This protein binds this small molecule.
Small molecule (SMILES): Nc1ncnc2c1ncn2[C@H]1C[C@H](O)[C@@H](COP(=O)(O)O)O1

Sequence of chain 1.HA:
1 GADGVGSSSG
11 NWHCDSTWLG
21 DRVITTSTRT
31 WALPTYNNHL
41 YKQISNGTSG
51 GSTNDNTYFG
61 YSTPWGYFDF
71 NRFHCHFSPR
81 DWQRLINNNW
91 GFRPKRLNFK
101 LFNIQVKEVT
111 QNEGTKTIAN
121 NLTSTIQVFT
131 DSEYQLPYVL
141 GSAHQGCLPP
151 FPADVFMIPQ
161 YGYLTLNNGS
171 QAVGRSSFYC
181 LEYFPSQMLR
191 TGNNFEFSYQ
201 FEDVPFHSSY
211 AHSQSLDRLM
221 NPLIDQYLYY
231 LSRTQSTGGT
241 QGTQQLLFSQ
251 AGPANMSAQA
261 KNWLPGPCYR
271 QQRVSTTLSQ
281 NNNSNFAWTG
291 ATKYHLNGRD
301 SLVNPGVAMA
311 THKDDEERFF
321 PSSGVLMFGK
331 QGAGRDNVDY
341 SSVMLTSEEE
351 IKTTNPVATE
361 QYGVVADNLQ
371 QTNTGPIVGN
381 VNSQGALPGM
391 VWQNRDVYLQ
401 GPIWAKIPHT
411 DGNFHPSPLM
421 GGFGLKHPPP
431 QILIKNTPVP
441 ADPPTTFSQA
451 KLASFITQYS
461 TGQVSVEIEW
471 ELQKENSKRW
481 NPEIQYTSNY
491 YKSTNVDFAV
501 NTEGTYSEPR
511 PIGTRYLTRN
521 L

Binding-site contacts:
Ligand atom N1 contacts residue GLY424 of chain 1.FA at 3.9 Å.
Ligand atom C8 contacts residue PRO416 of chain 1.FA at 4.5 Å (hydrophobic).
Ligand atom C8 contacts residue HIS415 of chain 1.FA at 3.3 Å.
Ligand atom C6 contacts residue PRO416 of chain 1.FA at 2.9 Å (hydrophobic).
Ligand atom C5 contacts residue HIS415 of chain 1.FA at 4.3 Å.
Ligand atom N6 contacts residue SER417 of chain 1.FA at 3.5 Å.
Ligand atom C2 contacts residue PRO205 of chain 1.FA at 4.0 Å (hydrophobic).
Ligand atom C5 contacts residue PRO416 of chain 1.FA at 3.2 Å (hydrophobic).
Ligand atom N7 contacts residue HIS415 of chain 1.FA at 3.0 Å (h-bond).
Ligand atom N1 contacts residue PRO416 of chain 1.FA at 3.4 Å (h-bond).
Ligand atom OP2 contacts residue DC1 of chain 1.SD at 2.5 Å (h-bond).
Ligand atom N3 contacts residue PRO416 of chain 1.FA at 4.1 Å.
Ligand atom N6 contacts residue ASN394 of chain 1.FA at 4.3 Å.
Ligand atom P contacts residue DC1 of chain 1.SD at 1.6 Å.
Ligand atom C2' contacts residue PRO416 of chain 1.FA at 4.5 Å (hydrophobic).
Ligand atom N1 contacts residue PRO205 of chain 1.FA at 4.0 Å.
Ligand atom C2 contacts residue PRO416 of chain 1.FA at 4.2 Å (hydrophobic).
Ligand atom C5 contacts residue PRO205 of chain 1.FA at 4.2 Å (hydrophobic).
Ligand atom N9 contacts residue PRO416 of chain 1.FA at 4.3 Å.
Ligand atom C6 contacts residue PRO205 of chain 1.FA at 3.9 Å (hydrophobic).
Ligand atom N6 contacts residue PRO416 of chain 1.FA at 2.8 Å (h-bond).
Ligand atom N6 contacts residue PRO205 of chain 1.FA at 4.2 Å.
Ligand atom O5' contacts residue DC1 of chain 1.SD at 2.5 Å (h-bond).
Ligand atom N7 contacts residue PRO416 of chain 1.FA at 3.7 Å.
Ligand atom OP2 contacts residue ASP411 of chain 1.HA at 4.2 Å.
Ligand atom C5' contacts residue DC1 of chain 1.SD at 3.8 Å.
Ligand atom OP1 contacts residue DC1 of chain 1.SD at 2.5 Å (h-bond).
Ligand atom O4' contacts residue DC1 of chain 1.SD at 4.2 Å.
Ligand atom N3 contacts residue PRO205 of chain 1.FA at 4.4 Å.
Ligand atom C4 contacts residue PRO416 of chain 1.FA at 4.0 Å (hydrophobic).
Ligand atom C2 contacts residue GLY424 of chain 1.FA at 4.1 Å.

Sequence of chain 1.FA:
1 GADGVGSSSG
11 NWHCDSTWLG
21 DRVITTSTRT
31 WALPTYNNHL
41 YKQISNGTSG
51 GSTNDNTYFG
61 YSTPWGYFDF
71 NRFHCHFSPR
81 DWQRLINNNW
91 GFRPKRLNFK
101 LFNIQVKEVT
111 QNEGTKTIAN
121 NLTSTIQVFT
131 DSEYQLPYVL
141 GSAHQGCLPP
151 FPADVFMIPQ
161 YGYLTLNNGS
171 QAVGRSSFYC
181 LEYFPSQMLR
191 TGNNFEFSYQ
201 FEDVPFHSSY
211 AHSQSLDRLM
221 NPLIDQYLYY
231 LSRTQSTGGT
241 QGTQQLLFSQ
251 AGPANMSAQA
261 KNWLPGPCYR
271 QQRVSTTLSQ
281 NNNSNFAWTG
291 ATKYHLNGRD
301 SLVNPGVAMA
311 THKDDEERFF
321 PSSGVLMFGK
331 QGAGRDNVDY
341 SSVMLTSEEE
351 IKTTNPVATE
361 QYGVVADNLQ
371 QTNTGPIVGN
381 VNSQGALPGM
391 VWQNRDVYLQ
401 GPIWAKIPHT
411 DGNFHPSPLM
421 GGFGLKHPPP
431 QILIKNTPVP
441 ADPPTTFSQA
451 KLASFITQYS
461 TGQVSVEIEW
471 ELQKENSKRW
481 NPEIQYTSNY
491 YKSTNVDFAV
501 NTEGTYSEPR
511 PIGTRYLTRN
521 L